This small molecule binds to this protein.
Small molecule (SMILES): O=C1N[C@@H](c2ccc(O)cc2)c2c(-c3ccccc3)n[nH]c21

Binding-site contacts:
Ligand atom CAF contacts residue TYR130 of chain 5.A at 3.9 Å (hydrophobic).
Ligand atom CAO contacts residue ASN53 of chain 5.A at 3.4 Å.
Ligand atom CAP contacts residue ASN74 of chain 5.A at 3.6 Å.
Ligand atom CAD contacts residue ILE73 of chain 5.A at 3.7 Å (hydrophobic).
Ligand atom CAJ contacts residue ILE73 of chain 5.A at 3.9 Å (hydrophobic).
Ligand atom CAE contacts residue LYS70 of chain 5.A at 3.9 Å.
Ligand atom OAB contacts residue LYS70 of chain 5.A at 3.6 Å.
Ligand atom CAJ contacts residue EDO1 of chain 5.B at 3.7 Å.
Ligand atom CAH contacts residue ASN74 of chain 5.A at 3.4 Å.
Ligand atom CAP contacts residue LYS70 of chain 5.A at 3.6 Å.
Ligand atom CAG contacts residue LYS70 of chain 5.A at 3.7 Å.
Ligand atom OAA contacts residue THR107 of chain 5.A at 3.6 Å.
Ligand atom CAS contacts residue ASN53 of chain 5.A at 3.6 Å.
Ligand atom CAH contacts residue EDO1 of chain 5.B at 3.7 Å.
Ligand atom CAS contacts residue ASN57 of chain 5.A at 3.8 Å.
Ligand atom CAE contacts residue LEU56 of chain 5.A at 4.0 Å (hydrophobic).
Ligand atom OAA contacts residue ASN53 of chain 5.A at 3.5 Å (h-bond).
Ligand atom CAI contacts residue LYS70 of chain 5.A at 3.9 Å.
Ligand atom CAC contacts residue MET66 of chain 5.A at 3.6 Å (hydrophobic).
Ligand atom CAG contacts residue ASN57 of chain 5.A at 3.4 Å.
Ligand atom OAB contacts residue ASN74 of chain 5.A at 3.1 Å (h-bond).
Ligand atom OAA contacts residue GLY106 of chain 5.A at 3.9 Å.
Ligand atom CAD contacts residue LYS70 of chain 5.A at 3.8 Å.
Ligand atom NAM contacts residue ASN53 of chain 5.A at 3.8 Å.
Ligand atom NAL contacts residue ASN57 of chain 5.A at 2.8 Å (h-bond).
Ligand atom NAM contacts residue THR107 of chain 5.A at 2.8 Å (h-bond).
Ligand atom CAO contacts residue THR107 of chain 5.A at 3.6 Å.
Ligand atom CAV contacts residue TYR130 of chain 5.A at 3.7 Å (hydrophobic).
Ligand atom NAM contacts residue ALA105 of chain 5.A at 3.4 Å (h-bond).
Ligand atom NAN contacts residue ASN57 of chain 5.A at 3.5 Å (h-bond).
Ligand atom CAU contacts residue ASN53 of chain 5.A at 3.4 Å.
Ligand atom CAD contacts residue LEU56 of chain 5.A at 3.6 Å (hydrophobic).
Ligand atom CAH contacts residue LYS70 of chain 5.A at 3.7 Å.
Ligand atom CAO contacts residue ALA105 of chain 5.A at 4.0 Å (hydrophobic).
Ligand atom CAV contacts residue ASN53 of chain 5.A at 3.7 Å.
Ligand atom CAT contacts residue ASN53 of chain 5.A at 3.5 Å.
Ligand atom CAF contacts residue LEU56 of chain 5.A at 3.8 Å (hydrophobic).
Ligand atom NAN contacts residue ASN53 of chain 5.A at 3.7 Å.
Ligand atom CAC contacts residue LEU56 of chain 5.A at 3.9 Å (hydrophobic).
Ligand atom CAC contacts residue LEU69 of chain 5.A at 3.9 Å (hydrophobic).

Sequence of chain 5.A:
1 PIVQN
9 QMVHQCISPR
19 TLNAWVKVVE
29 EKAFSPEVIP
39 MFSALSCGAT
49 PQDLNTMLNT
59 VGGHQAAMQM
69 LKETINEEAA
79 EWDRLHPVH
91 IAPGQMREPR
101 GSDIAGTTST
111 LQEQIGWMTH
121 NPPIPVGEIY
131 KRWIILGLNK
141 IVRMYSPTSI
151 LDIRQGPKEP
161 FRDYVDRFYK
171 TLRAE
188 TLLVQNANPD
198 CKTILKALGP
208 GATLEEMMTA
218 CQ